Sequence of chain 1.F:
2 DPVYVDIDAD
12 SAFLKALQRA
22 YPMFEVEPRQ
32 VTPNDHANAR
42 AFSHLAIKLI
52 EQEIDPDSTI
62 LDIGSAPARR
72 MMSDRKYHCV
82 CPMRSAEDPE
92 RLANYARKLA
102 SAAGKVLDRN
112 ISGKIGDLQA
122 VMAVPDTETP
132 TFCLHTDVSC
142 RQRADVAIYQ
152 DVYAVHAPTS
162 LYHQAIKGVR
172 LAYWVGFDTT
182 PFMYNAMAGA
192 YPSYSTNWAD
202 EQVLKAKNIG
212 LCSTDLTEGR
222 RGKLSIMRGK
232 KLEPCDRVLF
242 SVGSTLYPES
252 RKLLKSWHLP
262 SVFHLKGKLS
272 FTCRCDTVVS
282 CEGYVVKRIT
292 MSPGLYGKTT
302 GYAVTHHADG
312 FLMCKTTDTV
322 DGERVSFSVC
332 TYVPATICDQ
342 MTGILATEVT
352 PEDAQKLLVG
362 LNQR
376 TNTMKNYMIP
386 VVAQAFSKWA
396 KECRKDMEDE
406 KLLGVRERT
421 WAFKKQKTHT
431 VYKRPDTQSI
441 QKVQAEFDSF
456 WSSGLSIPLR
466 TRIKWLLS

Binding-site contacts:
Ligand atom N2 contacts residue GLU250 of chain 1.E at 3.1 Å (salt-bridge).
Ligand atom C5 contacts residue TYR248 of chain 1.E at 3.5 Å (hydrophobic).
Ligand atom O2B contacts residue ARG70 of chain 1.E at 2.7 Å (salt-bridge).
Ligand atom O3' contacts residue ARG41 of chain 1.E at 3.8 Å.
Ligand atom N1 contacts residue GLU250 of chain 1.E at 2.8 Å (salt-bridge).
Ligand atom PC contacts residue HIS37 of chain 1.E at 3.8 Å.
Ligand atom C6 contacts residue TYR154 of chain 1.E at 3.8 Å (hydrophobic).
Ligand atom CM7 contacts residue SAH1 of chain 1.DA at 3.5 Å.
Ligand atom O2A contacts residue ARG92 of chain 1.E at 3.2 Å (salt-bridge).
Ligand atom N1 contacts residue TYR248 of chain 1.E at 3.6 Å.
Ligand atom O2A contacts residue TYR248 of chain 1.E at 3.6 Å.
Ligand atom N2 contacts residue PHE241 of chain 1.E at 3.8 Å.
Ligand atom O2' contacts residue TYR285 of chain 1.E at 3.0 Å (h-bond).
Ligand atom O3A contacts residue ARG41 of chain 1.E at 3.4 Å (salt-bridge).
Ligand atom C6 contacts residue GLU250 of chain 1.E at 3.8 Å.
Ligand atom O2' contacts residue ASP152 of chain 1.E at 3.8 Å.
Ligand atom PA contacts residue TYR248 of chain 1.E at 3.6 Å.
Ligand atom O3C contacts residue ARG41 of chain 1.E at 3.1 Å (salt-bridge).
Ligand atom C2 contacts residue TYR248 of chain 1.E at 3.7 Å (hydrophobic).
Ligand atom O3A contacts residue MG1 of chain 1.FA at 3.9 Å.
Ligand atom O2' contacts residue ALA40 of chain 1.E at 3.8 Å.
Ligand atom CM7 contacts residue TYR248 of chain 1.E at 3.8 Å (hydrophobic).
Ligand atom O1B contacts residue MG1 of chain 1.FA at 2.8 Å.
Ligand atom O3C contacts residue HIS37 of chain 1.E at 3.1 Å (h-bond).
Ligand atom N3 contacts residue TYR248 of chain 1.E at 3.7 Å.
Ligand atom O1C contacts residue HIS37 of chain 1.E at 3.4 Å (h-bond).
Ligand atom O3B contacts residue ARG41 of chain 1.E at 3.7 Å.
Ligand atom N7 contacts residue TYR248 of chain 1.E at 3.7 Å.
Ligand atom C4 contacts residue TYR248 of chain 1.E at 3.6 Å (hydrophobic).
Ligand atom O3B contacts residue ARG70 of chain 1.E at 3.7 Å.
Ligand atom O4' contacts residue VAL243 of chain 1.E at 3.8 Å.
Ligand atom C6 contacts residue TYR248 of chain 1.E at 3.6 Å (hydrophobic).
Ligand atom C2 contacts residue GLU250 of chain 1.E at 3.4 Å.
Ligand atom PB contacts residue MG1 of chain 1.FA at 3.7 Å.
Ligand atom C2 contacts residue TYR154 of chain 1.E at 3.6 Å (hydrophobic).
Ligand atom C2' contacts residue ASP152 of chain 1.E at 3.8 Å.
Ligand atom O1A contacts residue TYR248 of chain 1.E at 2.9 Å (h-bond).
Ligand atom PC contacts residue MG1 of chain 1.FA at 3.6 Å.
Ligand atom N1 contacts residue TYR154 of chain 1.E at 3.5 Å.
Ligand atom O1C contacts residue MG1 of chain 1.FA at 2.1 Å.

Sequence of chain 1.E:
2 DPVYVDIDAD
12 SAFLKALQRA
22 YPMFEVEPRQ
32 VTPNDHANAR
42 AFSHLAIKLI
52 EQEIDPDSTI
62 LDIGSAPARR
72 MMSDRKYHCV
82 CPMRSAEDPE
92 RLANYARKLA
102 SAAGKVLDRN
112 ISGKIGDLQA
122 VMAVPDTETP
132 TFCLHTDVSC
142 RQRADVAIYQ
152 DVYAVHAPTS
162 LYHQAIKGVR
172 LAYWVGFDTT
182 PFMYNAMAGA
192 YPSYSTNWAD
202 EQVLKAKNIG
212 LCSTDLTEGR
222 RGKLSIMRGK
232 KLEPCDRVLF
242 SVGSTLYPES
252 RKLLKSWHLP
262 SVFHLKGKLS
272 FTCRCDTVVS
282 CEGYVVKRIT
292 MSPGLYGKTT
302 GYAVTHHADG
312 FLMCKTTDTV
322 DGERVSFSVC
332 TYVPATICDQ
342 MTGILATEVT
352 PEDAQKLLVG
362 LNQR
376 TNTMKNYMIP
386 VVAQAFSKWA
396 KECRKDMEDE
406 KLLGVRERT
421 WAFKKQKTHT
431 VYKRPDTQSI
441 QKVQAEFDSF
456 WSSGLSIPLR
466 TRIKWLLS

This protein binds this small molecule.
Small molecule (SMILES): C[n+]1cn([C@@H]2O[C@H](CO[P](=O)(O)O[P](=O)(O)OP(=O)(O)O)[C@@H](O)[C@H]2O)c2nc(N)[nH]c(=O)c21